Sequence of chain 1.E:
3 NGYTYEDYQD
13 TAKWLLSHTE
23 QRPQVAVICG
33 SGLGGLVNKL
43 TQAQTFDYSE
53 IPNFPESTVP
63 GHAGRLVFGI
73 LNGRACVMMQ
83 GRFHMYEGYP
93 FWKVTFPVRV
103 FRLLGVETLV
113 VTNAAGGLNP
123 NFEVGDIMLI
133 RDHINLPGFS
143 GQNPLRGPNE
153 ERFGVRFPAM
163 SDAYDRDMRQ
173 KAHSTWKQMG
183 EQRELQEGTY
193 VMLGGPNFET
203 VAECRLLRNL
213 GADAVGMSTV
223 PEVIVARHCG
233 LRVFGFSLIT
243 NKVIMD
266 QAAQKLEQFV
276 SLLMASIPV

This small molecule binds to this protein.
Small molecule (SMILES): C[C@@H](Cn1cnc2c(N)nc(N)nc21)OCP(=O)([O-])[O-]

Binding-site contacts:
Ligand atom C8 contacts residue ASN243 of chain 1.E at 3.9 Å.
Ligand atom C8 contacts residue ALA116 of chain 1.E at 3.6 Å (hydrophobic).
Ligand atom C4 contacts residue VAL217 of chain 1.E at 3.8 Å (hydrophobic).
Ligand atom C4 contacts residue PHE200 of chain 1.E at 3.9 Å (hydrophobic).
Ligand atom O2P contacts residue GLY32 of chain 1.E at 3.5 Å.
Ligand atom N7 contacts residue PHE200 of chain 1.E at 3.6 Å.
Ligand atom C6 contacts residue GLU201 of chain 1.E at 3.8 Å.
Ligand atom C14 contacts residue SER33 of chain 1.E at 3.7 Å.
Ligand atom O3P contacts residue SER220 of chain 1.E at 2.8 Å (h-bond).
Ligand atom C6 contacts residue ASN243 of chain 1.E at 3.9 Å.
Ligand atom O2P contacts residue ASN115 of chain 1.E at 3.1 Å.
Ligand atom O3P contacts residue ASN115 of chain 1.E at 3.7 Å.
Ligand atom N6 contacts residue GLU201 of chain 1.E at 3.8 Å.
Ligand atom C12 contacts residue PHE159 of chain 1.F at 3.9 Å (hydrophobic).
Ligand atom N3 contacts residue MET219 of chain 1.E at 3.8 Å.
Ligand atom O2P contacts residue ALA116 of chain 1.E at 2.9 Å (h-bond).
Ligand atom C6 contacts residue PHE200 of chain 1.E at 3.7 Å (hydrophobic).
Ligand atom N3 contacts residue VAL217 of chain 1.E at 3.7 Å.
Ligand atom N3 contacts residue GLY218 of chain 1.E at 3.5 Å.
Ligand atom O1P contacts residue SER33 of chain 1.E at 3.6 Å.
Ligand atom O13 contacts residue ALA116 of chain 1.E at 3.9 Å.
Ligand atom N7 contacts residue ASN243 of chain 1.E at 3.0 Å (h-bond).
Ligand atom N2 contacts residue GLU201 of chain 1.E at 2.6 Å (salt-bridge).
Ligand atom O1P contacts residue HIS86 of chain 1.E at 2.9 Å.
Ligand atom N6 contacts residue ASN243 of chain 1.E at 2.9 Å (h-bond).
Ligand atom P contacts residue SER33 of chain 1.E at 3.9 Å.
Ligand atom C5 contacts residue PHE200 of chain 1.E at 3.4 Å (hydrophobic).
Ligand atom O2P contacts residue SER33 of chain 1.E at 3.1 Å (h-bond).
Ligand atom N1 contacts residue GLU201 of chain 1.E at 2.8 Å (salt-bridge).
Ligand atom C2 contacts residue GLU201 of chain 1.E at 3.6 Å.
Ligand atom N6 contacts residue PHE200 of chain 1.E at 3.6 Å.
Ligand atom N7 contacts residue ALA117 of chain 1.E at 3.8 Å.
Ligand atom N2 contacts residue MET219 of chain 1.E at 3.6 Å.
Ligand atom C14 contacts residue ALA116 of chain 1.E at 3.3 Å (hydrophobic).
Ligand atom N9 contacts residue ALA116 of chain 1.E at 3.6 Å (h-bond).
Ligand atom N7 contacts residue GLY118 of chain 1.E at 3.8 Å.
Ligand atom N2 contacts residue LEU195 of chain 1.E at 3.4 Å.
Ligand atom C10 contacts residue ALA116 of chain 1.E at 3.2 Å (hydrophobic).
Ligand atom C5 contacts residue GLY118 of chain 1.E at 3.9 Å.
Ligand atom C11 contacts residue ALA116 of chain 1.E at 3.7 Å (hydrophobic).

Sequence of chain 1.F:
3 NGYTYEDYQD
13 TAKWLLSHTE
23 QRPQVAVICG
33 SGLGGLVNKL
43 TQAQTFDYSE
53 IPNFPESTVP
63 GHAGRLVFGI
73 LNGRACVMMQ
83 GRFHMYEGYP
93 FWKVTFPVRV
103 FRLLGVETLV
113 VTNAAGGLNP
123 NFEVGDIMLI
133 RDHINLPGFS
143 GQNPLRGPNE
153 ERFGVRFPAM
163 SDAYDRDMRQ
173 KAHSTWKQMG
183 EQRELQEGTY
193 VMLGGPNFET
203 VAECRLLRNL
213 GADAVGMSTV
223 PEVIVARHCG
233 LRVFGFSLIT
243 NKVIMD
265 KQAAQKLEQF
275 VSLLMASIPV